Sequence of chain 60.B:
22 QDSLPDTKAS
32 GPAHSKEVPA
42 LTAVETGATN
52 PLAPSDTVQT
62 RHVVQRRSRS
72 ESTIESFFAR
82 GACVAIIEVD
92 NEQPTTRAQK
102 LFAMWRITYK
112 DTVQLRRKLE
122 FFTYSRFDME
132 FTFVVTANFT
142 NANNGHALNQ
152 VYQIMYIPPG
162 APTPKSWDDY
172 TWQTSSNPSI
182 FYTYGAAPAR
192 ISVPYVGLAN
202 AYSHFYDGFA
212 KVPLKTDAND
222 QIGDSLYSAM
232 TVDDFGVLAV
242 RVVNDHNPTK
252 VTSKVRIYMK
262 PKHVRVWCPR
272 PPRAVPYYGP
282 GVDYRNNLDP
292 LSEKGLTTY

The protein below binds the small molecule below.
Small molecule (SMILES): CCOC(=O)c1ccc(OCCCCC2CCN(c3ccc(C)nn3)CC2)cc1

Binding-site contacts:
Ligand atom O25 contacts residue TYR110 of chain 60.B at 3.0 Å.
Ligand atom C22 contacts residue TYR203 of chain 60.B at 3.5 Å (hydrophobic).
Ligand atom C1 contacts residue ILE155 of chain 60.B at 3.7 Å (hydrophobic).
Ligand atom C11 contacts residue TYR157 of chain 60.B at 3.6 Å (hydrophobic).
Ligand atom C19 contacts residue TYR110 of chain 60.B at 3.7 Å (hydrophobic).
Ligand atom C3 contacts residue ALA24 of chain 60.D at 3.7 Å (hydrophobic).
Ligand atom N6 contacts residue VAL194 of chain 60.B at 3.7 Å.
Ligand atom C3 contacts residue PRO179 of chain 60.B at 3.7 Å (hydrophobic).
Ligand atom C14 contacts residue VAL197 of chain 60.B at 3.6 Å (hydrophobic).
Ligand atom C22 contacts residue PHE236 of chain 60.B at 3.9 Å (hydrophobic).
Ligand atom O24 contacts residue PHE236 of chain 60.B at 3.7 Å.
Ligand atom C8 contacts residue PHE132 of chain 60.B at 3.4 Å (hydrophobic).
Ligand atom C26 contacts residue THR109 of chain 60.B at 3.7 Å.
Ligand atom C27 contacts residue THR109 of chain 60.B at 3.5 Å.
Ligand atom C4 contacts residue TYR157 of chain 60.B at 3.4 Å (hydrophobic).
Ligand atom C21 contacts residue TYR203 of chain 60.B at 3.8 Å (hydrophobic).
Ligand atom C12 contacts residue PHE236 of chain 60.B at 3.8 Å (hydrophobic).
Ligand atom N4 contacts residue LEU239 of chain 60.B at 3.8 Å.
Ligand atom C9 contacts residue ILE108 of chain 60.B at 3.5 Å (hydrophobic).
Ligand atom C7 contacts residue PHE132 of chain 60.B at 3.6 Å (hydrophobic).
Ligand atom O24 contacts residue TYR110 of chain 60.B at 3.9 Å.
Ligand atom C4 contacts residue ALA24 of chain 60.D at 3.8 Å (hydrophobic).
Ligand atom C9 contacts residue TYR157 of chain 60.B at 3.8 Å (hydrophobic).
Ligand atom C23 contacts residue PHE236 of chain 60.B at 3.5 Å (hydrophobic).
Ligand atom C14 contacts residue PHE236 of chain 60.B at 3.9 Å (hydrophobic).
Ligand atom N3 contacts residue ILE192 of chain 60.B at 3.8 Å.
Ligand atom C10 contacts residue VAL194 of chain 60.B at 3.7 Å (hydrophobic).
Ligand atom C19 contacts residue PHE236 of chain 60.B at 3.5 Å (hydrophobic).
Ligand atom C23 contacts residue TYR110 of chain 60.B at 3.3 Å (hydrophobic).
Ligand atom C21 contacts residue PHE236 of chain 60.B at 3.4 Å (hydrophobic).
Ligand atom C10 contacts residue TYR157 of chain 60.B at 3.6 Å (hydrophobic).
Ligand atom C8 contacts residue ILE108 of chain 60.B at 3.8 Å (hydrophobic).
Ligand atom C13 contacts residue VAL197 of chain 60.B at 3.6 Å (hydrophobic).
Ligand atom C1 contacts residue PRO179 of chain 60.B at 3.9 Å (hydrophobic).
Ligand atom C1 contacts residue ILE181 of chain 60.B at 3.4 Å (hydrophobic).
Ligand atom N4 contacts residue ILE192 of chain 60.B at 3.6 Å.
Ligand atom C3 contacts residue TYR157 of chain 60.B at 3.5 Å (hydrophobic).
Ligand atom C11 contacts residue VAL194 of chain 60.B at 3.7 Å (hydrophobic).
Ligand atom C20 contacts residue PHE236 of chain 60.B at 3.2 Å (hydrophobic).
Ligand atom C20 contacts residue TYR110 of chain 60.B at 3.5 Å (hydrophobic).

Sequence of chain 56.D:
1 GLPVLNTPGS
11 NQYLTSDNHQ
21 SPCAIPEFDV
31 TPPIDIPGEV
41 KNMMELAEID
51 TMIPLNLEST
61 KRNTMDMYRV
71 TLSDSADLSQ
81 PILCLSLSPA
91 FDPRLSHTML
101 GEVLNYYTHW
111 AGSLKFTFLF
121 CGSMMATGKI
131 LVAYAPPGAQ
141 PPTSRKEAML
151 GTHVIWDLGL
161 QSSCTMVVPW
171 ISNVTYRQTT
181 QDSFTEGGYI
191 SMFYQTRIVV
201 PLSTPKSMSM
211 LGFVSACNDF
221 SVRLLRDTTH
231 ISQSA

Sequence of chain 60.D:
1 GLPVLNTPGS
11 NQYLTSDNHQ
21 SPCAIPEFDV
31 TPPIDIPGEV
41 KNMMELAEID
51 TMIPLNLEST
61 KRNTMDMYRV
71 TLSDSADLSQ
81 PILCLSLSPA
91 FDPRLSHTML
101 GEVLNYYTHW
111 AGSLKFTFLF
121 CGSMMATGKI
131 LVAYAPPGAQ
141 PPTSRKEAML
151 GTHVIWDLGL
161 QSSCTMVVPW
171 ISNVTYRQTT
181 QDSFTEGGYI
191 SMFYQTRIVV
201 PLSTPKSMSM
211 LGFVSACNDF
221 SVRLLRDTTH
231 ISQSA